Sequence of chain 1.A:
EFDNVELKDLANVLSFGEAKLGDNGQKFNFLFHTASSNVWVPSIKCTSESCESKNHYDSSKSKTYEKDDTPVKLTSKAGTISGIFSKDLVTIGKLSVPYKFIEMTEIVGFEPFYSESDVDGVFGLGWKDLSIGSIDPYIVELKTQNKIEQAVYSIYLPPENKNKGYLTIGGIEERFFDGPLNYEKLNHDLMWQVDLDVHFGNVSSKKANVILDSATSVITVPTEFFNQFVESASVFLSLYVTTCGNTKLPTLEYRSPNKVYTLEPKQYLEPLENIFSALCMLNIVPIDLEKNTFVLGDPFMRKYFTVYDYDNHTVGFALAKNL

A protein and the small-molecule ligand that binds it are described below.
Small molecule (SMILES): CSC[C@H](NC(=O)Cc1ccccc1)C(=O)N[C@@H](Cc1ccccc1)[C@H](O)C(=O)N1CSC(C)(C)[C@H]1C(=O)N[C@H]1c2ccccc2C[C@H]1O

Binding-site contacts:
Ligand atom OAI contacts residue HIS157 of chain 1.A at 3.4 Å.
Ligand atom OAD contacts residue LEU407 of chain 1.B at 4.0 Å.
Ligand atom OAD contacts residue ALA406 of chain 1.B at 3.8 Å.
Ligand atom OAG contacts residue ALA159 of chain 1.A at 3.5 Å (h-bond).
Ligand atom OAF contacts residue LEU254 of chain 1.A at 3.6 Å.
Ligand atom CAL contacts residue ASP416 of chain 1.A at 4.1 Å.
Ligand atom CAS contacts residue ALA406 of chain 1.B at 4.1 Å (hydrophobic).
Ligand atom OAI contacts residue ALA159 of chain 1.A at 2.9 Å (h-bond).
Ligand atom OAG contacts residue SER160 of chain 1.A at 3.0 Å (h-bond).
Ligand atom CBB contacts residue GLU401 of chain 1.B at 3.6 Å.
Ligand atom CAR contacts residue LEU417 of chain 1.A at 4.0 Å (hydrophobic).
Ligand atom CAM contacts residue LEU407 of chain 1.B at 4.0 Å (hydrophobic).
Ligand atom CBA contacts residue GLU418 of chain 1.A at 3.9 Å.
Ligand atom CAW contacts residue MET315 of chain 1.A at 4.1 Å (hydrophobic).
Ligand atom CA contacts residue GLU401 of chain 1.B at 3.4 Å.
Ligand atom CAK contacts residue PHE404 of chain 1.B at 4.0 Å (hydrophobic).
Ligand atom OAD contacts residue GLU401 of chain 1.B at 4.1 Å.
Ligand atom CBK contacts residue ALA159 of chain 1.A at 3.7 Å (hydrophobic).
Ligand atom SBF contacts residue GLU401 of chain 1.B at 3.7 Å.
Ligand atom CAV contacts residue ILE335 of chain 1.A at 3.8 Å (hydrophobic).
Ligand atom CAQ contacts residue ALA159 of chain 1.A at 4.0 Å (hydrophobic).
Ligand atom OAI contacts residue GLU401 of chain 1.B at 3.9 Å.
Ligand atom CBS contacts residue GLU401 of chain 1.B at 3.6 Å.
Ligand atom CAO contacts residue PHE404 of chain 1.B at 3.9 Å (hydrophobic).
Ligand atom CAN contacts residue LEU198 of chain 1.A at 3.8 Å (hydrophobic).
Ligand atom CAO contacts residue TRP164 of chain 1.A at 3.9 Å (hydrophobic).
Ligand atom CAP contacts residue ILE335 of chain 1.A at 3.9 Å (hydrophobic).
Ligand atom CAO contacts residue SER160 of chain 1.A at 3.8 Å.
Ligand atom CAQ contacts residue ASP337 of chain 1.A at 3.8 Å.
Ligand atom CAA contacts residue LEU417 of chain 1.A at 3.1 Å (hydrophobic).
Ligand atom CAJ contacts residue LEU407 of chain 1.B at 4.1 Å (hydrophobic).
Ligand atom CBR contacts residue ALA159 of chain 1.A at 3.7 Å (hydrophobic).
Ligand atom CAU contacts residue SER160 of chain 1.A at 4.0 Å.
Ligand atom CAK contacts residue TRP164 of chain 1.A at 3.8 Å (hydrophobic).
Ligand atom NBD contacts residue GLU401 of chain 1.B at 2.7 Å (salt-bridge).
Ligand atom CAQ contacts residue MET315 of chain 1.A at 4.1 Å (hydrophobic).
Ligand atom CAC contacts residue LEU198 of chain 1.A at 4.0 Å (hydrophobic).
Ligand atom CAO contacts residue VAL246 of chain 1.A at 3.9 Å (hydrophobic).
Ligand atom C contacts residue GLU401 of chain 1.B at 3.5 Å.
Ligand atom CB contacts residue GLU401 of chain 1.B at 3.4 Å.

Sequence of chain 1.B:
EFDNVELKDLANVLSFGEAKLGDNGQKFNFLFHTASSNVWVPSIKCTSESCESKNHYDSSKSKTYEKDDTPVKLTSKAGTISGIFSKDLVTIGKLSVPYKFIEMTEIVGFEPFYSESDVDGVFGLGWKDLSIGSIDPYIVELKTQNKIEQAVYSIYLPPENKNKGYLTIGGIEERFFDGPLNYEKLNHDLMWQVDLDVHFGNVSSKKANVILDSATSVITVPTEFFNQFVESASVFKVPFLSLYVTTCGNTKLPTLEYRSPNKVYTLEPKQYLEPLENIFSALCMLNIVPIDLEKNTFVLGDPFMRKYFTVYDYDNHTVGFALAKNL